Binding-site contacts:
Ligand atom C22 contacts residue VAL70 of chain 1.A at 3.8 Å (hydrophobic).
Ligand atom C23 contacts residue VAL70 of chain 1.A at 4.0 Å (hydrophobic).
Ligand atom C43 contacts residue HIS73 of chain 1.A at 3.9 Å.
Ligand atom C54 contacts residue ILE38 of chain 1.A at 4.1 Å (hydrophobic).
Ligand atom C52 contacts residue LEU31 of chain 1.A at 3.4 Å (hydrophobic).
Ligand atom C29 contacts residue MET39 of chain 1.A at 3.6 Å (hydrophobic).
Ligand atom CL5 contacts residue ILE38 of chain 1.A at 3.8 Å.
Ligand atom C41 contacts residue HIS73 of chain 1.A at 4.0 Å.
Ligand atom CL4 contacts residue TYR77 of chain 1.A at 3.5 Å.
Ligand atom CL5 contacts residue PHE63 of chain 1.A at 3.9 Å.
Ligand atom C43 contacts residue LEU31 of chain 1.A at 3.6 Å (hydrophobic).
Ligand atom CL5 contacts residue LEU34 of chain 1.A at 4.1 Å.
Ligand atom C45 contacts residue ILE76 of chain 1.A at 3.8 Å (hydrophobic).
Ligand atom C55 contacts residue ILE38 of chain 1.A at 3.8 Å (hydrophobic).
Ligand atom C29 contacts residue ILE38 of chain 1.A at 3.7 Å (hydrophobic).
Ligand atom C26 contacts residue VAL70 of chain 1.A at 3.8 Å (hydrophobic).
Ligand atom CL4 contacts residue ILE76 of chain 1.A at 3.8 Å.
Ligand atom C57 contacts residue LEU31 of chain 1.A at 4.0 Å (hydrophobic).
Ligand atom C24 contacts residue VAL70 of chain 1.A at 4.0 Å (hydrophobic).
Ligand atom CL5 contacts residue PHE68 of chain 1.A at 3.9 Å.
Ligand atom C21 contacts residue VAL70 of chain 1.A at 3.8 Å (hydrophobic).
Ligand atom C28 contacts residue MET39 of chain 1.A at 4.0 Å (hydrophobic).
Ligand atom C45 contacts residue HIS73 of chain 1.A at 3.4 Å.
Ligand atom CL5 contacts residue ILE76 of chain 1.A at 4.0 Å.
Ligand atom C46 contacts residue HIS73 of chain 1.A at 3.6 Å.
Ligand atom C45 contacts residue VAL70 of chain 1.A at 3.6 Å (hydrophobic).
Ligand atom CL4 contacts residue LEU31 of chain 1.A at 4.0 Å.
Ligand atom C53 contacts residue LEU34 of chain 1.A at 3.9 Å (hydrophobic).
Ligand atom C56 contacts residue VAL70 of chain 1.A at 3.9 Å (hydrophobic).
Ligand atom CL4 contacts residue HIS73 of chain 1.A at 3.5 Å.
Ligand atom C29 contacts residue GLY35 of chain 1.A at 4.0 Å.
Ligand atom C53 contacts residue LEU31 of chain 1.A at 3.7 Å (hydrophobic).
Ligand atom C32 contacts residue HIS50 of chain 1.A at 3.6 Å.
Ligand atom C44 contacts residue LEU31 of chain 1.A at 3.8 Å (hydrophobic).
Ligand atom C25 contacts residue VAL70 of chain 1.A at 4.0 Å (hydrophobic).
Ligand atom C55 contacts residue VAL70 of chain 1.A at 3.8 Å (hydrophobic).
Ligand atom O27 contacts residue VAL70 of chain 1.A at 3.9 Å.
Ligand atom C31 contacts residue GLN49 of chain 1.A at 3.8 Å.
Ligand atom C44 contacts residue HIS73 of chain 1.A at 3.7 Å.
Ligand atom C46 contacts residue VAL70 of chain 1.A at 3.5 Å (hydrophobic).

The protein below binds the small molecule below.
Small molecule (SMILES): CCOc1cc(C(C)(C)C)ccc1C1=N[C@@](C)(c2ccc(Cl)cc2)[C@@](C)(c2ccc(Cl)cc2)N1

Sequence of chain 1.A:
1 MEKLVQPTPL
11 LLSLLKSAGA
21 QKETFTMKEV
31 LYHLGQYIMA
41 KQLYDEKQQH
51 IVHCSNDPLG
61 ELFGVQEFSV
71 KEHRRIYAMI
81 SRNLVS